Sequence of chain 1.B:
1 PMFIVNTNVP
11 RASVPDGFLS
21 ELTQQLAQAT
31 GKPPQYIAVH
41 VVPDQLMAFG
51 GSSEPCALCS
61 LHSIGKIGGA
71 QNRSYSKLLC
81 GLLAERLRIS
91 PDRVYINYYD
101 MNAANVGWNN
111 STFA

Binding-site contacts:
Ligand atom O15 contacts residue TYR36 of chain 1.B at 3.9 Å.
Ligand atom C8 contacts residue PRO1 of chain 1.B at 2.5 Å (hydrophobic).
Ligand atom C11 contacts residue TYR36 of chain 1.B at 3.8 Å (hydrophobic).
Ligand atom C3 contacts residue SER63 of chain 1.B at 3.9 Å.
Ligand atom C7 contacts residue PRO1 of chain 1.B at 3.3 Å (hydrophobic).
Ligand atom F20 contacts residue ASN97 of chain 1.A at 2.6 Å.
Ligand atom O17 contacts residue PRO1 of chain 1.B at 2.6 Å (h-bond).
Ligand atom F21 contacts residue ASN97 of chain 1.A at 2.0 Å.
Ligand atom O17 contacts residue ILE64 of chain 1.B at 3.4 Å (h-bond).
Ligand atom C3 contacts residue HIS62 of chain 1.B at 3.9 Å.
Ligand atom C1 contacts residue TYR36 of chain 1.B at 3.6 Å (hydrophobic).
Ligand atom C3 contacts residue ILE64 of chain 1.B at 3.9 Å (hydrophobic).
Ligand atom C13 contacts residue TYR36 of chain 1.B at 3.7 Å (hydrophobic).
Ligand atom C13 contacts residue TYR95 of chain 1.A at 3.4 Å (hydrophobic).
Ligand atom F19 contacts residue TYR95 of chain 1.A at 3.6 Å.
Ligand atom F21 contacts residue MET101 of chain 1.B at 3.5 Å.
Ligand atom C2 contacts residue MET2 of chain 1.B at 3.8 Å (hydrophobic).
Ligand atom F21 contacts residue VAL106 of chain 1.B at 3.1 Å.
Ligand atom C7 contacts residue TYR95 of chain 1.A at 3.2 Å (hydrophobic).
Ligand atom C16 contacts residue PHE113 of chain 1.B at 3.5 Å (hydrophobic).
Ligand atom F20 contacts residue MET2 of chain 1.B at 3.3 Å.
Ligand atom F19 contacts residue ASN97 of chain 1.A at 2.5 Å.
Ligand atom O14 contacts residue PHE113 of chain 1.B at 3.2 Å.
Ligand atom C2 contacts residue PRO1 of chain 1.B at 2.4 Å (hydrophobic).
Ligand atom C6 contacts residue TYR95 of chain 1.A at 3.4 Å (hydrophobic).
Ligand atom C13 contacts residue PRO1 of chain 1.B at 3.7 Å (hydrophobic).
Ligand atom O17 contacts residue SER63 of chain 1.B at 3.5 Å (h-bond).
Ligand atom C6 contacts residue MET2 of chain 1.B at 3.5 Å (hydrophobic).
Ligand atom F20 contacts residue HIS62 of chain 1.B at 3.0 Å.
Ligand atom C9 contacts residue PRO1 of chain 1.B at 2.9 Å (hydrophobic).
Ligand atom C16 contacts residue TYR36 of chain 1.B at 3.8 Å (hydrophobic).
Ligand atom C4 contacts residue HIS62 of chain 1.B at 3.9 Å.
Ligand atom O14 contacts residue TYR36 of chain 1.B at 3.8 Å.
Ligand atom C1 contacts residue PRO1 of chain 1.B at 1.5 Å (hydrophobic).
Ligand atom F19 contacts residue VAL106 of chain 1.B at 3.8 Å.
Ligand atom C18 contacts residue ASN97 of chain 1.A at 2.5 Å.
Ligand atom C12 contacts residue PHE113 of chain 1.B at 3.9 Å (hydrophobic).
Ligand atom C12 contacts residue TYR36 of chain 1.B at 3.7 Å (hydrophobic).
Ligand atom C7 contacts residue MET2 of chain 1.B at 3.7 Å (hydrophobic).
Ligand atom C3 contacts residue PRO1 of chain 1.B at 3.1 Å (hydrophobic).

This protein binds this small molecule.
Small molecule (SMILES): Oc1cc2c(cc1Cc1ccc(C(F)(F)F)cc1)OCO2

Sequence of chain 1.A:
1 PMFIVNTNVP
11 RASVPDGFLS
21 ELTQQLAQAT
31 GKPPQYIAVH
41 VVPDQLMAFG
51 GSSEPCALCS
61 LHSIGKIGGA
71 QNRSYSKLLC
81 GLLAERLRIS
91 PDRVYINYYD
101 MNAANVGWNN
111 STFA